Sequence of chain 1.B:
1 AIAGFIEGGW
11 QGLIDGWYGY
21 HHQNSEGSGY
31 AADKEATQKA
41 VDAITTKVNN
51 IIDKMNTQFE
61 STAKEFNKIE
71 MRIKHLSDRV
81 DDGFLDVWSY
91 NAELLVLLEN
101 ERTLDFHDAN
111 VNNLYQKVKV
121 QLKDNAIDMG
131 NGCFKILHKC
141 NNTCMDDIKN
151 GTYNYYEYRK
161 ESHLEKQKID

The protein below binds the small molecule below.
Small molecule (SMILES): CC(=O)N[C@@H]1[C@@H](O)[C@H](O)[C@@H](CO)O[C@H]1O

Binding-site contacts:
Ligand atom O7 contacts residue THR152 of chain 1.B at 3.1 Å (h-bond).
Ligand atom C2 contacts residue THR152 of chain 1.B at 4.4 Å.
Ligand atom O5 contacts residue THR152 of chain 1.B at 4.3 Å.
Ligand atom C7 contacts residue ASN150 of chain 1.B at 3.0 Å.
Ligand atom C8 contacts residue ASN150 of chain 1.B at 4.3 Å.
Ligand atom C5 contacts residue ASN150 of chain 1.B at 3.7 Å.
Ligand atom O7 contacts residue ASN150 of chain 1.B at 2.6 Å (h-bond).
Ligand atom C1 contacts residue ASN150 of chain 1.B at 1.4 Å.
Ligand atom C2 contacts residue ASN150 of chain 1.B at 2.4 Å.
Ligand atom N2 contacts residue ASN150 of chain 1.B at 2.9 Å (h-bond).
Ligand atom O7 contacts residue ASP147 of chain 1.B at 3.6 Å.
Ligand atom O5 contacts residue ASN150 of chain 1.B at 2.4 Å (h-bond).
Ligand atom C3 contacts residue ASN150 of chain 1.B at 3.8 Å.
Ligand atom C7 contacts residue THR152 of chain 1.B at 4.3 Å.
Ligand atom C4 contacts residue ASN150 of chain 1.B at 4.2 Å.
Ligand atom C1 contacts residue THR152 of chain 1.B at 4.5 Å.
Ligand atom C7 contacts residue ASP147 of chain 1.B at 4.5 Å.